Binding-site contacts:
Ligand atom O6 contacts residue ASN120 of chain 1.B at 3.9 Å.
Ligand atom C7 contacts residue ASN120 of chain 1.B at 4.1 Å.
Ligand atom C6 contacts residue ASN184 of chain 1.B at 3.4 Å.
Ligand atom O7 contacts residue SER187 of chain 1.B at 4.4 Å.
Ligand atom N2 contacts residue ASN120 of chain 1.B at 4.0 Å.
Ligand atom C5 contacts residue ASN184 of chain 1.B at 3.6 Å.
Ligand atom C6 contacts residue ASN120 of chain 1.B at 3.2 Å.
Ligand atom O7 contacts residue ASN184 of chain 1.B at 3.4 Å (h-bond).
Ligand atom C8 contacts residue TRP185 of chain 1.B at 3.7 Å (hydrophobic).
Ligand atom O5 contacts residue ARG114 of chain 1.B at 4.1 Å.
Ligand atom C7 contacts residue TRP185 of chain 1.B at 4.4 Å (hydrophobic).
Ligand atom C8 contacts residue VAL107 of chain 1.B at 4.2 Å (hydrophobic).
Ligand atom C4 contacts residue ASN184 of chain 1.B at 4.3 Å.
Ligand atom C2 contacts residue ASN184 of chain 1.B at 2.4 Å.
Ligand atom O5 contacts residue ASN120 of chain 1.B at 3.6 Å.
Ligand atom C8 contacts residue ASN120 of chain 1.B at 3.4 Å.
Ligand atom C8 contacts residue ASN184 of chain 1.B at 3.7 Å.
Ligand atom C3 contacts residue ASN184 of chain 1.B at 3.7 Å.
Ligand atom C5 contacts residue ASN120 of chain 1.B at 3.5 Å.
Ligand atom C7 contacts residue ASN184 of chain 1.B at 3.5 Å.
Ligand atom N2 contacts residue ASN184 of chain 1.B at 2.8 Å (h-bond).
Ligand atom O5 contacts residue ASN184 of chain 1.B at 2.4 Å (h-bond).
Ligand atom C1 contacts residue ASN184 of chain 1.B at 1.4 Å.

A small-molecule ligand and the protein it binds are described below.
Small molecule (SMILES): CC(=O)N[C@H]1[C@H](O[C@H]2[C@H](O)[C@@H](NC(C)=O)CO[C@@H]2CO)O[C@H](CO)[C@@H](O[C@@H]2O[C@H](CO)[C@@H](O)[C@H](O)[C@H]2NC(C)=O)[C@@H]1O

Sequence of chain 1.B:
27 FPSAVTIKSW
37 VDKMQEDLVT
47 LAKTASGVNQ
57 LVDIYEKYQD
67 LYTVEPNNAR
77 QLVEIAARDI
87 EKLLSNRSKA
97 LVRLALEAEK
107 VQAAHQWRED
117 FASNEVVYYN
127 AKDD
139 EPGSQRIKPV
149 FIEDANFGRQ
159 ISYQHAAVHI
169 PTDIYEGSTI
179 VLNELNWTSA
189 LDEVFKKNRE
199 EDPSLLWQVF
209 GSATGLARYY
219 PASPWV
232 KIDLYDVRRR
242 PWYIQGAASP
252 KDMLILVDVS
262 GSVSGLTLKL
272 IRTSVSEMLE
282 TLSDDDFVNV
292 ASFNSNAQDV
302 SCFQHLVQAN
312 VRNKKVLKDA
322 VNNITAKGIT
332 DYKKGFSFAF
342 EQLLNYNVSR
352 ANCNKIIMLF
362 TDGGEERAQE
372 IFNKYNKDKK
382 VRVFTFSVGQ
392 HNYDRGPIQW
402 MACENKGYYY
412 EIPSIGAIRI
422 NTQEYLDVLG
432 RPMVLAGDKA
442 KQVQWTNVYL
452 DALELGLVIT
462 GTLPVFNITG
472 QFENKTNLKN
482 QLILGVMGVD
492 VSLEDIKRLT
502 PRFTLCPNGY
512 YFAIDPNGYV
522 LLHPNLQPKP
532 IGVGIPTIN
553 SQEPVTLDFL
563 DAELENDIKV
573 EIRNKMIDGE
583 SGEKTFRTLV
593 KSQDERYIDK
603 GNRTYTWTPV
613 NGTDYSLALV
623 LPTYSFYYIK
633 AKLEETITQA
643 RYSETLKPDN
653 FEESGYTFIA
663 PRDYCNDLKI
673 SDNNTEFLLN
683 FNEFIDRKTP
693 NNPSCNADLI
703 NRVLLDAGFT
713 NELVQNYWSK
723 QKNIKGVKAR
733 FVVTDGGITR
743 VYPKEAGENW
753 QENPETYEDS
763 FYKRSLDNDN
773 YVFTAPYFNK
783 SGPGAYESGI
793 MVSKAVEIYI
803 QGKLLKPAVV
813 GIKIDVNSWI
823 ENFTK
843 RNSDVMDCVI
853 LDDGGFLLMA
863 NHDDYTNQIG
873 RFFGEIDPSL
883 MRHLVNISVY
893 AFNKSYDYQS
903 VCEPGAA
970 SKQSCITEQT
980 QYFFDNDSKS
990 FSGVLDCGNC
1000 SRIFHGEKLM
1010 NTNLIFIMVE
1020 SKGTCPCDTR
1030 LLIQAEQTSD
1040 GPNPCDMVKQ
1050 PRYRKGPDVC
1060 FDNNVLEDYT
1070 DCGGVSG